This protein binds this small molecule.
Small molecule (SMILES): Cc1nc2cnccc2n1-c1ccc(Cn2c(=O)sc3ccccc32)cc1

Binding-site contacts:
Ligand atom C25 contacts residue PRO236 of chain 1.A at 3.1 Å (hydrophobic).
Ligand atom N19 contacts residue TYR318 of chain 1.A at 3.4 Å.
Ligand atom C6 contacts residue TYR181 of chain 1.A at 3.1 Å (hydrophobic).
Ligand atom N19 contacts residue VAL106 of chain 1.A at 3.7 Å.
Ligand atom S1 contacts residue TYR188 of chain 1.A at 3.4 Å.
Ligand atom N24 contacts residue PRO236 of chain 1.A at 2.7 Å.
Ligand atom C6 contacts residue TYR188 of chain 1.A at 3.6 Å (hydrophobic).
Ligand atom N17 contacts residue VAL106 of chain 1.A at 3.6 Å.
Ligand atom C18 contacts residue TYR318 of chain 1.A at 3.3 Å (hydrophobic).
Ligand atom C14 contacts residue TYR318 of chain 1.A at 3.8 Å (hydrophobic).
Ligand atom N24 contacts residue HIS235 of chain 1.A at 3.5 Å (h-bond).
Ligand atom C20 contacts residue VAL106 of chain 1.A at 3.7 Å (hydrophobic).
Ligand atom C10 contacts residue LEU234 of chain 1.A at 3.7 Å (hydrophobic).
Ligand atom C22 contacts residue HIS235 of chain 1.A at 3.3 Å.
Ligand atom C5 contacts residue TYR188 of chain 1.A at 3.4 Å (hydrophobic).
Ligand atom C11 contacts residue LEU234 of chain 1.A at 3.6 Å (hydrophobic).
Ligand atom N17 contacts residue TYR318 of chain 1.A at 3.8 Å.
Ligand atom C23 contacts residue HIS235 of chain 1.A at 3.3 Å.
Ligand atom O27 contacts residue VAL108 of chain 1.A at 3.2 Å.
Ligand atom C23 contacts residue PRO225 of chain 1.A at 3.7 Å (hydrophobic).
Ligand atom C9 contacts residue TYR188 of chain 1.A at 3.8 Å (hydrophobic).
Ligand atom C12 contacts residue LEU234 of chain 1.A at 3.6 Å (hydrophobic).
Ligand atom C7 contacts residue TYR183 of chain 1.A at 3.8 Å (hydrophobic).
Ligand atom C25 contacts residue LYS103 of chain 1.A at 3.8 Å.
Ligand atom C16 contacts residue TYR188 of chain 1.A at 3.3 Å (hydrophobic).
Ligand atom N19 contacts residue LYS103 of chain 1.A at 3.8 Å.
Ligand atom C26 contacts residue TYR318 of chain 1.A at 3.4 Å (hydrophobic).
Ligand atom C8 contacts residue PRO95 of chain 1.A at 3.4 Å (hydrophobic).
Ligand atom C21 contacts residue HIS235 of chain 1.A at 3.4 Å.
Ligand atom C25 contacts residue HIS235 of chain 1.A at 3.6 Å.
Ligand atom C21 contacts residue VAL106 of chain 1.A at 3.6 Å (hydrophobic).
Ligand atom C18 contacts residue VAL106 of chain 1.A at 3.7 Å (hydrophobic).
Ligand atom C16 contacts residue LEU100 of chain 1.A at 3.5 Å (hydrophobic).
Ligand atom C20 contacts residue HIS235 of chain 1.A at 3.6 Å.
Ligand atom C15 contacts residue TYR188 of chain 1.A at 3.3 Å (hydrophobic).
Ligand atom C23 contacts residue PRO236 of chain 1.A at 3.4 Å (hydrophobic).
Ligand atom N3 contacts residue TYR188 of chain 1.A at 3.7 Å.
Ligand atom C15 contacts residue LEU100 of chain 1.A at 3.8 Å (hydrophobic).
Ligand atom C4 contacts residue TYR188 of chain 1.A at 3.5 Å (hydrophobic).
Ligand atom C7 contacts residue TYR181 of chain 1.A at 3.3 Å (hydrophobic).

Sequence of chain 1.A:
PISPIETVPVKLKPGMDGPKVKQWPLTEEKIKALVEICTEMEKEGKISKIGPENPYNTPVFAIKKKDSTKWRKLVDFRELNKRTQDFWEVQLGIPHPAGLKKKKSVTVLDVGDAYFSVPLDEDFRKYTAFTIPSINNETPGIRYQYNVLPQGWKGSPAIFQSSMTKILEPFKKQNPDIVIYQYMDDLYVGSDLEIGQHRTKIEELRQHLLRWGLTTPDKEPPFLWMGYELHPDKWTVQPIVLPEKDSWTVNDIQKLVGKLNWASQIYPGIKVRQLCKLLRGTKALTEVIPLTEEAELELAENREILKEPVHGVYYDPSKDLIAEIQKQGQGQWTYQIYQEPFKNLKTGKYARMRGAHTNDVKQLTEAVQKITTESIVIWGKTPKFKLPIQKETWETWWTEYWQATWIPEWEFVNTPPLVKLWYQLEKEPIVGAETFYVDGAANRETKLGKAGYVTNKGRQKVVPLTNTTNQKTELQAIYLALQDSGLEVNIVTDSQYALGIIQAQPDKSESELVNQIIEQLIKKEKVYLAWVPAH